Sequence of chain 1.J:
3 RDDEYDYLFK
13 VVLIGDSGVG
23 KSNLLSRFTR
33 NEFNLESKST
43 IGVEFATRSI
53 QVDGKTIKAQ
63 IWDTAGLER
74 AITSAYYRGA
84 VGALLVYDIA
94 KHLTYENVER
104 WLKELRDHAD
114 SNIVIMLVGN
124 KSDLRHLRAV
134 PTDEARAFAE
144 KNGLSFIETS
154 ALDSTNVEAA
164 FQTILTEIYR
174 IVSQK

Sequence of chain 1.K:
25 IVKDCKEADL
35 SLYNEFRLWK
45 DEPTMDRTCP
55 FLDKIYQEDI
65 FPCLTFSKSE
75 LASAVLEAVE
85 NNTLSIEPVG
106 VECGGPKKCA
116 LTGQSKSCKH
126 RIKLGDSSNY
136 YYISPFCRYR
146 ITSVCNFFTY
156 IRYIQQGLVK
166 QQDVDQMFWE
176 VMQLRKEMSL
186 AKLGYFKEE

This protein binds this small molecule.
Small molecule (SMILES): Nc1nc2c(ncn2[C@@H]2O[C@H](CO[P](=O)(O)O[P](=O)(O)NP(=O)(O)O)[C@@H](O)[C@H]2O)c(=O)[nH]1

Binding-site contacts:
Ligand atom O1B contacts residue VAL21 of chain 1.J at 3.5 Å (h-bond).
Ligand atom O2' contacts residue ASN36 of chain 1.J at 2.9 Å (h-bond).
Ligand atom O1A contacts residue ASN25 of chain 1.J at 2.7 Å (h-bond).
Ligand atom N1 contacts residue LEU155 of chain 1.J at 3.4 Å.
Ligand atom C8 contacts residue GLY22 of chain 1.J at 3.4 Å.
Ligand atom O2B contacts residue SER24 of chain 1.J at 2.6 Å (h-bond).
Ligand atom PG contacts residue MG1 of chain 1.T at 3.1 Å.
Ligand atom N3B contacts residue GLY20 of chain 1.J at 3.2 Å (h-bond).
Ligand atom O2' contacts residue LEU37 of chain 1.J at 3.0 Å (h-bond).
Ligand atom O1A contacts residue SER24 of chain 1.J at 3.5 Å (h-bond).
Ligand atom N7 contacts residue ASN123 of chain 1.J at 2.8 Å (h-bond).
Ligand atom O1B contacts residue LYS23 of chain 1.J at 2.9 Å (salt-bridge).
Ligand atom O3G contacts residue MG1 of chain 1.T at 2.0 Å.
Ligand atom N1 contacts residue ASP126 of chain 1.J at 2.7 Å (salt-bridge).
Ligand atom C2 contacts residue LEU155 of chain 1.J at 3.5 Å (hydrophobic).
Ligand atom O1A contacts residue GLY22 of chain 1.J at 3.1 Å.
Ligand atom O3' contacts residue LEU37 of chain 1.J at 2.7 Å (h-bond).
Ligand atom O6 contacts residue ASN123 of chain 1.J at 3.2 Å (h-bond).
Ligand atom O3G contacts residue SER24 of chain 1.J at 3.3 Å (h-bond).
Ligand atom N2 contacts residue LEU155 of chain 1.J at 3.1 Å.
Ligand atom O3G contacts residue THR42 of chain 1.J at 2.2 Å (h-bond).
Ligand atom O3A contacts residue GLY22 of chain 1.J at 2.9 Å (h-bond).
Ligand atom O6 contacts residue ALA154 of chain 1.J at 3.0 Å (h-bond).
Ligand atom O1G contacts residue SER19 of chain 1.J at 3.1 Å (h-bond).
Ligand atom O2G contacts residue GLY68 of chain 1.J at 2.8 Å (h-bond).
Ligand atom N2 contacts residue ASP126 of chain 1.J at 3.2 Å (salt-bridge).
Ligand atom C5 contacts residue LYS124 of chain 1.J at 3.4 Å.
Ligand atom C2 contacts residue ASP126 of chain 1.J at 3.4 Å.
Ligand atom O4' contacts residue LYS124 of chain 1.J at 3.4 Å (salt-bridge).
Ligand atom O6 contacts residue LEU155 of chain 1.J at 3.3 Å (h-bond).
Ligand atom C5 contacts residue ASN123 of chain 1.J at 3.4 Å.
Ligand atom O2B contacts residue MG1 of chain 1.T at 2.6 Å.
Ligand atom N1 contacts residue LYS124 of chain 1.J at 3.4 Å.
Ligand atom O1B contacts residue GLY22 of chain 1.J at 3.2 Å (h-bond).
Ligand atom C6 contacts residue LYS124 of chain 1.J at 3.2 Å.
Ligand atom O2G contacts residue LYS23 of chain 1.J at 2.8 Å (salt-bridge).
Ligand atom O2A contacts residue SER39 of chain 1.J at 3.4 Å (h-bond).
Ligand atom O1G contacts residue SER41 of chain 1.J at 2.6 Å (h-bond).
Ligand atom O6 contacts residue LYS124 of chain 1.J at 3.3 Å (salt-bridge).
Ligand atom O2G contacts residue MG1 of chain 1.T at 3.5 Å.